This small molecule binds to this protein.
Small molecule (SMILES): OC[C@H]1O[C@H](O)[C@H](O)[C@@H](O)[C@@H]1O

Sequence of chain 1.H:
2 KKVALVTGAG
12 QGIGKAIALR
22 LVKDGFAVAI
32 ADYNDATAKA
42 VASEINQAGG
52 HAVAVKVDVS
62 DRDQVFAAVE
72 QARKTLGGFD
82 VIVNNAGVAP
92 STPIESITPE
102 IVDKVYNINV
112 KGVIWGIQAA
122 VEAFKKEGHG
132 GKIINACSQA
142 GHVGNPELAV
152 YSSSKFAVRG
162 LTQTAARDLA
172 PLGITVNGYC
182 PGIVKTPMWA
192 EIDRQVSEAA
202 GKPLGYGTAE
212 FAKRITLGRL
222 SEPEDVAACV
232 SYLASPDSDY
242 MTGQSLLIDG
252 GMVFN

Binding-site contacts:
Ligand atom O1 contacts residue GLU123 of chain 1.H at 3.7 Å.
Ligand atom O4 contacts residue ASP64 of chain 1.H at 2.6 Å (salt-bridge).
Ligand atom O4 contacts residue PHE67 of chain 1.H at 3.5 Å.
Ligand atom C4 contacts residue PHE67 of chain 1.H at 4.0 Å (hydrophobic).
Ligand atom C5 contacts residue ARG63 of chain 1.H at 3.4 Å.
Ligand atom C3 contacts residue PHE67 of chain 1.H at 3.6 Å (hydrophobic).
Ligand atom O4 contacts residue ARG63 of chain 1.H at 3.2 Å.
Ligand atom O6 contacts residue ARG63 of chain 1.H at 3.5 Å (salt-bridge).
Ligand atom C4 contacts residue ASP64 of chain 1.H at 2.8 Å.
Ligand atom O3 contacts residue PHE67 of chain 1.H at 3.9 Å.
Ligand atom O5 contacts residue ARG63 of chain 1.H at 4.2 Å.
Ligand atom C4 contacts residue ARG63 of chain 1.H at 4.2 Å.
Ligand atom O6 contacts residue ASP64 of chain 1.H at 3.9 Å.
Ligand atom C6 contacts residue ARG63 of chain 1.H at 3.2 Å.
Ligand atom C2 contacts residue PHE67 of chain 1.H at 4.4 Å (hydrophobic).
Ligand atom C1 contacts residue PHE67 of chain 1.H at 4.3 Å (hydrophobic).
Ligand atom C2 contacts residue ASP64 of chain 1.H at 4.4 Å.
Ligand atom C3 contacts residue ASP64 of chain 1.H at 3.4 Å.
Ligand atom O1 contacts residue PHE67 of chain 1.H at 4.0 Å.
Ligand atom C5 contacts residue ASP64 of chain 1.H at 4.2 Å.
Ligand atom O5 contacts residue PHE67 of chain 1.H at 3.5 Å.
Ligand atom O2 contacts residue PHE67 of chain 1.H at 4.2 Å.
Ligand atom O3 contacts residue ASP64 of chain 1.H at 2.8 Å (salt-bridge).
Ligand atom C5 contacts residue PHE67 of chain 1.H at 3.8 Å (hydrophobic).